Sequence of chain 1.A:
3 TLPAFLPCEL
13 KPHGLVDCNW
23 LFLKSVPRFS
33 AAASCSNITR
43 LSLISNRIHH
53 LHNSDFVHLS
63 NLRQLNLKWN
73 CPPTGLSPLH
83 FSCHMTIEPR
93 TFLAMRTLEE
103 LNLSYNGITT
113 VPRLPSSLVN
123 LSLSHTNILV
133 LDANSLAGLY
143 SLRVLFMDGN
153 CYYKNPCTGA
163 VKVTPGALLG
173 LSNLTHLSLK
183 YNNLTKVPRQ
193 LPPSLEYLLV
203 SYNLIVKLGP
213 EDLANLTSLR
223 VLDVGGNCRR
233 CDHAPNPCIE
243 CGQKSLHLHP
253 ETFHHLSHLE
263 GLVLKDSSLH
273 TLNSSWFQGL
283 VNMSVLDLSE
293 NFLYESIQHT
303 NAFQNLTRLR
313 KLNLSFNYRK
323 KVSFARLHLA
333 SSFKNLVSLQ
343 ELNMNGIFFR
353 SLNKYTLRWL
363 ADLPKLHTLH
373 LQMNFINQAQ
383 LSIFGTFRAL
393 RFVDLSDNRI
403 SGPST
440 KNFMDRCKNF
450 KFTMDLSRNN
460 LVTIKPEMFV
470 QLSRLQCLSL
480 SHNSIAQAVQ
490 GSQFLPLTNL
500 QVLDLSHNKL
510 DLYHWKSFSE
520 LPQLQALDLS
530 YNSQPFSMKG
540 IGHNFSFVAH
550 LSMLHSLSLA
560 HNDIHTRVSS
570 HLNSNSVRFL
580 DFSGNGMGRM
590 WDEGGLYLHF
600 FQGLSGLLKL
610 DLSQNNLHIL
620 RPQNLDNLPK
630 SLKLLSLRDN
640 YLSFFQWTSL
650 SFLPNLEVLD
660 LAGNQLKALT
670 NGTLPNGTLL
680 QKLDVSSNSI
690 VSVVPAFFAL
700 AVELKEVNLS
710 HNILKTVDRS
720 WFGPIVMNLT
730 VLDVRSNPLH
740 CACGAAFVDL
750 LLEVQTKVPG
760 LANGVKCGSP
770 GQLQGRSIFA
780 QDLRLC

Binding-site contacts:
Ligand atom C2' contacts residue TYR512 of chain 1.A at 3.5 Å (hydrophobic).
Ligand atom OP2 contacts residue TYR512 of chain 1.A at 2.7 Å (h-bond).
Ligand atom OP1 contacts residue TYR320 of chain 1.B at 3.5 Å.
Ligand atom C7 contacts residue ALA236 of chain 1.B at 3.5 Å (hydrophobic).
Ligand atom C5 contacts residue SER325 of chain 1.B at 3.2 Å.
Ligand atom O4 contacts residue VAL567 of chain 1.A at 3.2 Å (h-bond).
Ligand atom O4 contacts residue ARG566 of chain 1.A at 3.0 Å.
Ligand atom OP1 contacts residue LYS323 of chain 1.B at 2.9 Å (salt-bridge).
Ligand atom C2 contacts residue ASP510 of chain 1.A at 3.4 Å.
Ligand atom O2 contacts residue HIS542 of chain 1.A at 3.2 Å (h-bond).
Ligand atom C4 contacts residue ARG566 of chain 1.A at 3.3 Å.
Ligand atom O6 contacts residue ALA327 of chain 1.B at 3.0 Å (h-bond).
Ligand atom N3 contacts residue HIS542 of chain 1.A at 3.0 Å (h-bond).
Ligand atom OP2 contacts residue SER325 of chain 1.B at 2.5 Å (h-bond).
Ligand atom C8 contacts residue ARG352 of chain 1.B at 2.8 Å.
Ligand atom O5' contacts residue SER325 of chain 1.B at 3.2 Å (h-bond).
Ligand atom N4 contacts residue ASP510 of chain 1.A at 2.9 Å (salt-bridge).
Ligand atom C8 contacts residue SER325 of chain 1.B at 3.3 Å.
Ligand atom C4' contacts residue LYS323 of chain 1.B at 3.3 Å.
Ligand atom N9 contacts residue SER325 of chain 1.B at 3.4 Å (h-bond).
Ligand atom C2 contacts residue HIS542 of chain 1.A at 3.3 Å.
Ligand atom O5' contacts residue TYR512 of chain 1.A at 3.2 Å (h-bond).
Ligand atom O5' contacts residue TYR320 of chain 1.B at 2.7 Å (h-bond).
Ligand atom O5' contacts residue LYS323 of chain 1.B at 3.4 Å (salt-bridge).
Ligand atom N4 contacts residue HIS542 of chain 1.A at 3.2 Å.
Ligand atom O4' contacts residue GLY541 of chain 1.A at 3.1 Å (h-bond).
Ligand atom N3 contacts residue ASP510 of chain 1.A at 2.7 Å (salt-bridge).
Ligand atom O4' contacts residue PHE377 of chain 1.B at 3.4 Å.
Ligand atom C5' contacts residue TYR320 of chain 1.B at 3.5 Å (hydrophobic).
Ligand atom P contacts residue TYR512 of chain 1.A at 3.5 Å.
Ligand atom C7 contacts residue ASP234 of chain 1.B at 3.4 Å.
Ligand atom N7 contacts residue SER325 of chain 1.B at 3.2 Å (h-bond).
Ligand atom O2 contacts residue GLY541 of chain 1.A at 3.2 Å.
Ligand atom C2 contacts residue GLY541 of chain 1.A at 3.2 Å.
Ligand atom C4 contacts residue SER325 of chain 1.B at 3.3 Å.
Ligand atom C6 contacts residue ASP234 of chain 1.B at 3.5 Å.
Ligand atom O5' contacts residue HIS235 of chain 1.B at 3.1 Å.
Ligand atom O2 contacts residue ASP510 of chain 1.A at 3.4 Å (salt-bridge).
Ligand atom N7 contacts residue ARG352 of chain 1.B at 2.5 Å (salt-bridge).
Ligand atom N4 contacts residue GLY541 of chain 1.A at 2.7 Å (h-bond).

Sequence of chain 1.B:
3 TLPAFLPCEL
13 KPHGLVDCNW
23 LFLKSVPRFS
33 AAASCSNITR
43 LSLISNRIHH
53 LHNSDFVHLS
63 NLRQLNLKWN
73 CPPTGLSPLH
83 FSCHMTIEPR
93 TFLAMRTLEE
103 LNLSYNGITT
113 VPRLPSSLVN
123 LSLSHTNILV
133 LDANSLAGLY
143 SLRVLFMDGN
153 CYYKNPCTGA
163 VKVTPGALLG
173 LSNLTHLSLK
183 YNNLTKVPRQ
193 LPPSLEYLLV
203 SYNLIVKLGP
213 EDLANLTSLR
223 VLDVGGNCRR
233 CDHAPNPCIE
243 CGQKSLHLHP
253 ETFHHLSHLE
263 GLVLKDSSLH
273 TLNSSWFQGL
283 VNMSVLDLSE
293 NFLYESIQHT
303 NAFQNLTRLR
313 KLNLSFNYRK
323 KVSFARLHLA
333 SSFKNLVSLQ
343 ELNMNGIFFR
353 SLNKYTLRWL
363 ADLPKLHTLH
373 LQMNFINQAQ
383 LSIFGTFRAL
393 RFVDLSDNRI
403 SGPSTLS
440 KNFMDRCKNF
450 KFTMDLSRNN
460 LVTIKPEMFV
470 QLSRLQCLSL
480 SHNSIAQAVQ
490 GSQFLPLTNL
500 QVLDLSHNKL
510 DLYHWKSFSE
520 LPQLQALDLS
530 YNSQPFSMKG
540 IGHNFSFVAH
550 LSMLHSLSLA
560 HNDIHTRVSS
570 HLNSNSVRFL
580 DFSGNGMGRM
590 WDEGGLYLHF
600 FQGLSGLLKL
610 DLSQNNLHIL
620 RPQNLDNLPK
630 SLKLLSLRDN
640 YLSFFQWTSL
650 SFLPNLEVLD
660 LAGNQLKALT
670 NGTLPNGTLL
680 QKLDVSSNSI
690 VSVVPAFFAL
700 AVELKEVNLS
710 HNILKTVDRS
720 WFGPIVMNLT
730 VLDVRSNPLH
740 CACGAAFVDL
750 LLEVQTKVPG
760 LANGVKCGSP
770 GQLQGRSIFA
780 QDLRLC

A small-molecule ligand and the protein it binds are described below.
Small molecule (SMILES): Cc1cn([C@H]2C[C@H](O[P](=O)(O)OC[C@H]3O[C@@H](n4ccc(N)nc4=O)C[C@@H]3O[P](=O)(O)OC[C@H]3O[C@@H](n4cnc5c(=O)nc(N)[nH]c54)C[C@@H]3O[P](=O)(O)OC[C@H]3O[C@@H](n4ccc(N)nc4=O)C[C@@H]3O)[C@@H](CO)O2)c(=O)[nH]c1=O